Sequence of chain 1.C:
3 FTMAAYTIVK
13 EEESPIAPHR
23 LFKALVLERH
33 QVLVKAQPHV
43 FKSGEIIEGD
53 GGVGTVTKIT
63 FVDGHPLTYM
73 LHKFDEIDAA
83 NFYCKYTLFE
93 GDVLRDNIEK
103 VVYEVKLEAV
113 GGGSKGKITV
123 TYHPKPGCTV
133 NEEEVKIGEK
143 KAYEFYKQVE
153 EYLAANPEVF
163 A

This protein binds this small molecule.
Small molecule (SMILES): O=S(=O)(O)c1cccc2cccc(Nc3ccccc3)c12

Binding-site contacts:
Ligand atom C6 contacts residue LEU35 of chain 1.C at 4.2 Å (hydrophobic).
Ligand atom O3 contacts residue ARG31 of chain 1.C at 2.3 Å (salt-bridge).
Ligand atom N contacts residue MET72 of chain 1.C at 3.9 Å.
Ligand atom C14 contacts residue VAL95 of chain 1.C at 4.0 Å (hydrophobic).
Ligand atom O2 contacts residue TYR105 of chain 1.C at 3.7 Å.
Ligand atom C8 contacts residue LEU35 of chain 1.C at 3.9 Å (hydrophobic).
Ligand atom C6 contacts residue GLN39 of chain 1.C at 3.6 Å.
Ligand atom C11 contacts residue VAL95 of chain 1.C at 3.6 Å (hydrophobic).
Ligand atom C7 contacts residue PHE147 of chain 1.C at 4.0 Å (hydrophobic).
Ligand atom C10 contacts residue LYS143 of chain 1.C at 3.7 Å.
Ligand atom C15 contacts residue TYR124 of chain 1.C at 3.8 Å (hydrophobic).
Ligand atom C13 contacts residue VAL95 of chain 1.C at 3.5 Å (hydrophobic).
Ligand atom O1 contacts residue MET72 of chain 1.C at 3.9 Å.
Ligand atom C4 contacts residue PHE43 of chain 1.C at 4.0 Å (hydrophobic).
Ligand atom S contacts residue ARG31 of chain 1.C at 3.7 Å.
Ligand atom O2 contacts residue GLY140 of chain 1.C at 3.4 Å (h-bond).
Ligand atom C9 contacts residue LYS143 of chain 1.C at 4.0 Å.
Ligand atom C12 contacts residue VAL95 of chain 1.C at 3.3 Å (hydrophobic).
Ligand atom C14 contacts residue TYR124 of chain 1.C at 4.1 Å (hydrophobic).
Ligand atom C7 contacts residue LYS143 of chain 1.C at 3.9 Å.
Ligand atom C16 contacts residue VAL95 of chain 1.C at 4.0 Å (hydrophobic).
Ligand atom C8 contacts residue ALA144 of chain 1.C at 4.1 Å (hydrophobic).
Ligand atom C6 contacts residue LYS143 of chain 1.C at 3.9 Å.
Ligand atom C4 contacts residue LYS143 of chain 1.C at 3.2 Å.
Ligand atom C14 contacts residue GLU136 of chain 1.C at 4.0 Å.
Ligand atom C14 contacts residue GLY140 of chain 1.C at 3.7 Å.
Ligand atom O3 contacts residue ALA144 of chain 1.C at 4.0 Å.
Ligand atom C6 contacts residue PHE43 of chain 1.C at 4.1 Å (hydrophobic).
Ligand atom O1 contacts residue TYR105 of chain 1.C at 4.2 Å.
Ligand atom C8 contacts residue ARG31 of chain 1.C at 4.1 Å.
Ligand atom C2 contacts residue LYS143 of chain 1.C at 4.2 Å.
Ligand atom C8 contacts residue LYS143 of chain 1.C at 4.2 Å.
Ligand atom C15 contacts residue GLY140 of chain 1.C at 3.8 Å.
Ligand atom C13 contacts residue GLY140 of chain 1.C at 4.0 Å.
Ligand atom C5 contacts residue LYS143 of chain 1.C at 3.7 Å.
Ligand atom N contacts residue VAL95 of chain 1.C at 4.1 Å.
Ligand atom C5 contacts residue PHE43 of chain 1.C at 4.2 Å (hydrophobic).
Ligand atom C7 contacts residue LEU35 of chain 1.C at 3.5 Å (hydrophobic).
Ligand atom C3 contacts residue LYS143 of chain 1.C at 3.2 Å.
Ligand atom C15 contacts residue VAL95 of chain 1.C at 4.2 Å (hydrophobic).